Sequence of chain 3.K:
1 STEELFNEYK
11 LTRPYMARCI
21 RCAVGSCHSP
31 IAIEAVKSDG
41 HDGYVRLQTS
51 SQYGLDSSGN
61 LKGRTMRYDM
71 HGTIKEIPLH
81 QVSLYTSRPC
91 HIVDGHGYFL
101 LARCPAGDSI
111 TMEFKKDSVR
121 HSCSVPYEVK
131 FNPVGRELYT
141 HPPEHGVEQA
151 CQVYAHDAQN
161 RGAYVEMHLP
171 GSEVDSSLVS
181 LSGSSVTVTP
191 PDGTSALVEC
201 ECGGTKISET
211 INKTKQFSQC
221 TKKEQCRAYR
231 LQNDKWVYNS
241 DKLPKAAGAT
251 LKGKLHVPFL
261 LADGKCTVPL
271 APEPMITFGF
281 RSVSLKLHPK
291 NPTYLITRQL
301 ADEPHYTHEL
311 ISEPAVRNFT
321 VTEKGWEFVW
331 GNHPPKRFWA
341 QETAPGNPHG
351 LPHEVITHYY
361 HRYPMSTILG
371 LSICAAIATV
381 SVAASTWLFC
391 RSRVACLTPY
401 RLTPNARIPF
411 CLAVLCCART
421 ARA

A small-molecule ligand and the protein it binds are described below.
Small molecule (SMILES): CC(=O)N[C@@H]1[C@@H](O)[C@H](O)[C@@H](CO)O[C@H]1O

Binding-site contacts:
Ligand atom C6 contacts residue ASN318 of chain 3.K at 3.2 Å.
Ligand atom C6 contacts residue SER284 of chain 3.K at 3.4 Å.
Ligand atom O6 contacts residue ASN318 of chain 3.K at 3.0 Å (h-bond).
Ligand atom O6 contacts residue SER284 of chain 3.K at 2.9 Å (h-bond).
Ligand atom O4 contacts residue ASN318 of chain 3.K at 4.5 Å.